Sequence of chain 2.A:
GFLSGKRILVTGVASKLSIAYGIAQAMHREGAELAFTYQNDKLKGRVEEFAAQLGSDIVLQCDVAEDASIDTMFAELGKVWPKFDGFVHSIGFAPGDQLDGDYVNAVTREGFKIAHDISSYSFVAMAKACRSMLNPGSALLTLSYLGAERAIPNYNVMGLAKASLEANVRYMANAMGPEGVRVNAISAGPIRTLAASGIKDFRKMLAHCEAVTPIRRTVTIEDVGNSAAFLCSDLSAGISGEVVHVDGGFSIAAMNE

Binding-site contacts:
Ligand atom C1 contacts residue ALA196 of chain 2.A at 4.0 Å (hydrophobic).
Ligand atom C5 contacts residue LEU100 of chain 2.A at 4.0 Å (hydrophobic).
Ligand atom N2I contacts residue TYR156 of chain 2.A at 2.8 Å (h-bond).
Ligand atom N2I contacts residue NAD1 of chain 2.C at 3.2 Å (h-bond).
Ligand atom C1 contacts residue NAD1 of chain 2.C at 4.1 Å.
Ligand atom C4T contacts residue NAD1 of chain 2.C at 3.9 Å.
Ligand atom C7 contacts residue ALA95 of chain 2.A at 3.7 Å (hydrophobic).
Ligand atom N4I contacts residue NAD1 of chain 2.C at 3.5 Å (h-bond).
Ligand atom C1I contacts residue NAD1 of chain 2.C at 4.1 Å.
Ligand atom C5I contacts residue MET159 of chain 2.A at 4.0 Å (hydrophobic).
Ligand atom C1 contacts residue MET159 of chain 2.A at 4.1 Å (hydrophobic).
Ligand atom C4 contacts residue ALA95 of chain 2.A at 4.0 Å (hydrophobic).
Ligand atom C1I contacts residue TYR156 of chain 2.A at 3.8 Å (hydrophobic).
Ligand atom C5I contacts residue NAD1 of chain 2.C at 2.7 Å.
Ligand atom C3T contacts residue NAD1 of chain 2.C at 3.9 Å.
Ligand atom C5T contacts residue NAD1 of chain 2.C at 4.1 Å.
Ligand atom S1T contacts residue PHE203 of chain 2.A at 3.9 Å.
Ligand atom C4T contacts residue PRO191 of chain 2.A at 4.2 Å (hydrophobic).
Ligand atom C4T contacts residue TYR146 of chain 2.A at 3.7 Å (hydrophobic).
Ligand atom C8 contacts residue ALA95 of chain 2.A at 3.0 Å (hydrophobic).
Ligand atom C1I contacts residue ALA196 of chain 2.A at 4.0 Å (hydrophobic).
Ligand atom C3I contacts residue NAD1 of chain 2.C at 4.3 Å.
Ligand atom S1T contacts residue ALA196 of chain 2.A at 3.6 Å.
Ligand atom C3T contacts residue TYR156 of chain 2.A at 3.7 Å (hydrophobic).
Ligand atom C3I contacts residue ALA196 of chain 2.A at 3.0 Å (hydrophobic).
Ligand atom C6 contacts residue MET159 of chain 2.A at 4.3 Å (hydrophobic).
Ligand atom C2T contacts residue ALA196 of chain 2.A at 4.2 Å (hydrophobic).
Ligand atom C8 contacts residue LEU100 of chain 2.A at 2.5 Å (hydrophobic).
Ligand atom N4I contacts residue ALA196 of chain 2.A at 3.9 Å.
Ligand atom C5 contacts residue MET159 of chain 2.A at 3.8 Å (hydrophobic).
Ligand atom C6 contacts residue LEU100 of chain 2.A at 2.8 Å (hydrophobic).
Ligand atom C5I contacts residue TYR156 of chain 2.A at 3.4 Å (hydrophobic).
Ligand atom S1T contacts residue NAD1 of chain 2.C at 4.2 Å.
Ligand atom C2T contacts residue NAD1 of chain 2.C at 4.0 Å.
Ligand atom C5T contacts residue PHE203 of chain 2.A at 3.4 Å (hydrophobic).
Ligand atom C2 contacts residue MET159 of chain 2.A at 3.9 Å (hydrophobic).
Ligand atom C2T contacts residue TYR156 of chain 2.A at 4.0 Å (hydrophobic).
Ligand atom C3T contacts residue TYR146 of chain 2.A at 3.9 Å (hydrophobic).
Ligand atom N4I contacts residue MET159 of chain 2.A at 4.4 Å.
Ligand atom C7 contacts residue LEU100 of chain 2.A at 3.1 Å (hydrophobic).

This protein binds this small molecule.
Small molecule (SMILES): Cc1ccc(Cn2cnc(-c3cccs3)c2)cc1